Sequence of chain 1.A:
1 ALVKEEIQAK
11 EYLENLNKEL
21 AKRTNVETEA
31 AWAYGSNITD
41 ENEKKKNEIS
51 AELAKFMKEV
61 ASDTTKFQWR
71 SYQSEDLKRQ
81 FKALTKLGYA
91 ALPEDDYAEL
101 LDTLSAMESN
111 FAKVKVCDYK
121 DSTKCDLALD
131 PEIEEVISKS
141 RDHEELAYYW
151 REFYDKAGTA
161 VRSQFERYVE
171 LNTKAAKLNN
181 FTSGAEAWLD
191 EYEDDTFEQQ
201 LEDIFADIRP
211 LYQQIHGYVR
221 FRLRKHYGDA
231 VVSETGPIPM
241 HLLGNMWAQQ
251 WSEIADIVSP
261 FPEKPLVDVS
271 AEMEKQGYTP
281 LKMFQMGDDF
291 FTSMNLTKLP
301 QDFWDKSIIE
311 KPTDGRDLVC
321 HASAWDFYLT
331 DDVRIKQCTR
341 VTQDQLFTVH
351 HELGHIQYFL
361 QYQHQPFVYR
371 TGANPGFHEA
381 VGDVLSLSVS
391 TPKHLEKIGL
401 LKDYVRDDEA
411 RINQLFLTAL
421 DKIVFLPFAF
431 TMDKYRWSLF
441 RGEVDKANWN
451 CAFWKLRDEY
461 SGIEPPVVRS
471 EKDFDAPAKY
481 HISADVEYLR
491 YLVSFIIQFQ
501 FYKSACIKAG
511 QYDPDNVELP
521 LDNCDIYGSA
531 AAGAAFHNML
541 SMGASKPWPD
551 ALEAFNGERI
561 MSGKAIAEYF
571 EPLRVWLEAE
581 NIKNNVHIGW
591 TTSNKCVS

Binding-site contacts:
Ligand atom O contacts residue TYR491 of chain 1.A at 2.6 Å (h-bond).
Ligand atom C contacts residue TYR488 of chain 1.A at 3.4 Å (hydrophobic).
Ligand atom CD contacts residue GLU352 of chain 1.A at 3.1 Å.
Ligand atom CA contacts residue ZN1 of chain 1.D at 3.0 Å.
Ligand atom N contacts residue FLC1 of chain 1.G at 2.7 Å (h-bond).
Ligand atom CA contacts residue FLC1 of chain 1.G at 3.6 Å.
Ligand atom O contacts residue GLU379 of chain 1.A at 3.1 Å (salt-bridge).
Ligand atom CA contacts residue GLU352 of chain 1.A at 3.1 Å.
Ligand atom CB contacts residue TYR488 of chain 1.A at 3.5 Å (hydrophobic).
Ligand atom C contacts residue TYR491 of chain 1.A at 3.4 Å (hydrophobic).
Ligand atom C contacts residue GLU352 of chain 1.A at 3.5 Å.
Ligand atom N contacts residue GLN249 of chain 1.A at 3.2 Å (h-bond).
Ligand atom CB contacts residue ALA322 of chain 1.A at 3.5 Å (hydrophobic).
Ligand atom C contacts residue HIS351 of chain 1.A at 3.5 Å.
Ligand atom NH1 contacts residue VAL486 of chain 1.A at 3.6 Å.
Ligand atom C contacts residue ZN1 of chain 1.D at 2.9 Å.
Ligand atom CD contacts residue ALA322 of chain 1.A at 3.2 Å (hydrophobic).
Ligand atom CA contacts residue ALA322 of chain 1.A at 3.5 Å (hydrophobic).
Ligand atom C contacts residue GLN249 of chain 1.A at 3.2 Å.
Ligand atom N contacts residue HIS355 of chain 1.A at 3.2 Å (h-bond).
Ligand atom CB contacts residue TYR491 of chain 1.A at 3.6 Å (hydrophobic).
Ligand atom O contacts residue HIS481 of chain 1.A at 3.2 Å (h-bond).
Ligand atom O contacts residue LYS479 of chain 1.A at 2.7 Å (salt-bridge).
Ligand atom CB contacts residue PHE425 of chain 1.A at 3.5 Å (hydrophobic).
Ligand atom CG contacts residue ALA322 of chain 1.A at 3.5 Å (hydrophobic).
Ligand atom CA contacts residue TYR488 of chain 1.A at 3.5 Å (hydrophobic).
Ligand atom O contacts residue ZN1 of chain 1.D at 2.5 Å.
Ligand atom O contacts residue HIS351 of chain 1.A at 3.1 Å (h-bond).
Ligand atom O contacts residue TYR488 of chain 1.A at 2.5 Å (h-bond).
Ligand atom CG contacts residue HIS321 of chain 1.A at 3.6 Å.
Ligand atom CG contacts residue FLC1 of chain 1.G at 3.4 Å.
Ligand atom NH1 contacts residue TYR480 of chain 1.A at 3.0 Å (h-bond).
Ligand atom NE contacts residue FLC1 of chain 1.G at 3.6 Å.
Ligand atom N contacts residue GLU352 of chain 1.A at 3.3 Å (salt-bridge).
Ligand atom O contacts residue GLN249 of chain 1.A at 3.1 Å (h-bond).
Ligand atom O contacts residue TYR491 of chain 1.A at 3.6 Å.
Ligand atom O contacts residue HIS321 of chain 1.A at 2.8 Å (h-bond).
Ligand atom N contacts residue ZN1 of chain 1.D at 2.1 Å.
Ligand atom N contacts residue GLU379 of chain 1.A at 3.6 Å.
Ligand atom N contacts residue GLU352 of chain 1.A at 3.4 Å (salt-bridge).

The small molecule below binds the protein below.
Small molecule (SMILES): NC(=O)[C@@H]1CCCN1C(=O)[C@@H]1CCCN1C(=O)[C@@H](N)CCCN=C(N)N